Binding-site contacts:
Ligand atom C2 contacts residue GLY210 of chain 1.A at 4.0 Å.
Ligand atom C4' contacts residue GLN180 of chain 1.A at 4.1 Å.
Ligand atom C2' contacts residue CYS179 of chain 1.A at 4.3 Å (hydrophobic).
Ligand atom C1' contacts residue TRP199 of chain 1.A at 4.1 Å (hydrophobic).
Ligand atom C3' contacts residue GLY202 of chain 1.A at 4.0 Å.
Ligand atom C1' contacts residue SER178 of chain 1.A at 3.5 Å.
Ligand atom C1' contacts residue CYS179 of chain 1.A at 4.1 Å (hydrophobic).
Ligand atom C5' contacts residue VAL197 of chain 1.A at 4.1 Å (hydrophobic).
Ligand atom C1 contacts residue TRP199 of chain 1.A at 3.5 Å (hydrophobic).
Ligand atom C1 contacts residue PRO209 of chain 1.A at 4.0 Å (hydrophobic).
Ligand atom C2 contacts residue GLY202 of chain 1.A at 3.8 Å.
Ligand atom N contacts residue ASP177 of chain 1.A at 2.7 Å (salt-bridge).
Ligand atom N contacts residue GLY210 of chain 1.A at 4.0 Å.
Ligand atom N contacts residue GLY200 of chain 1.A at 3.7 Å.
Ligand atom C1 contacts residue SER178 of chain 1.A at 4.3 Å.
Ligand atom C1 contacts residue GLY210 of chain 1.A at 3.3 Å.
Ligand atom N contacts residue CYS203 of chain 1.A at 3.9 Å.
Ligand atom C2' contacts residue GLY200 of chain 1.A at 4.0 Å.
Ligand atom C6' contacts residue VAL197 of chain 1.A at 4.0 Å (hydrophobic).
Ligand atom C1 contacts residue GLY200 of chain 1.A at 3.4 Å.
Ligand atom C2' contacts residue GLY202 of chain 1.A at 3.1 Å.
Ligand atom N contacts residue LYS208 of chain 1.A at 3.5 Å (salt-bridge).
Ligand atom C5' contacts residue CYS179 of chain 1.A at 3.9 Å (hydrophobic).
Ligand atom C1 contacts residue ASP177 of chain 1.A at 3.3 Å.
Ligand atom C1' contacts residue GLY200 of chain 1.A at 4.2 Å.
Ligand atom N contacts residue SER201 of chain 1.A at 3.9 Å.
Ligand atom C6' contacts residue CYS179 of chain 1.A at 4.0 Å (hydrophobic).
Ligand atom C2' contacts residue SER178 of chain 1.A at 4.2 Å.
Ligand atom C1' contacts residue GLY202 of chain 1.A at 3.9 Å.
Ligand atom C2 contacts residue TRP199 of chain 1.A at 4.2 Å (hydrophobic).
Ligand atom C3' contacts residue GLN180 of chain 1.A at 4.3 Å.
Ligand atom C2 contacts residue ASP177 of chain 1.A at 3.4 Å.
Ligand atom C2 contacts residue SER178 of chain 1.A at 3.0 Å.
Ligand atom C6' contacts residue TRP199 of chain 1.A at 4.2 Å (hydrophobic).
Ligand atom N contacts residue GLY202 of chain 1.A at 2.7 Å (h-bond).
Ligand atom N contacts residue PRO209 of chain 1.A at 3.9 Å.
Ligand atom C6' contacts residue SER178 of chain 1.A at 3.5 Å.
Ligand atom C1 contacts residue GLY202 of chain 1.A at 3.5 Å.
Ligand atom C4' contacts residue CYS179 of chain 1.A at 4.1 Å (hydrophobic).
Ligand atom C2' contacts residue CYS203 of chain 1.A at 4.0 Å (hydrophobic).

Sequence of chain 1.A:
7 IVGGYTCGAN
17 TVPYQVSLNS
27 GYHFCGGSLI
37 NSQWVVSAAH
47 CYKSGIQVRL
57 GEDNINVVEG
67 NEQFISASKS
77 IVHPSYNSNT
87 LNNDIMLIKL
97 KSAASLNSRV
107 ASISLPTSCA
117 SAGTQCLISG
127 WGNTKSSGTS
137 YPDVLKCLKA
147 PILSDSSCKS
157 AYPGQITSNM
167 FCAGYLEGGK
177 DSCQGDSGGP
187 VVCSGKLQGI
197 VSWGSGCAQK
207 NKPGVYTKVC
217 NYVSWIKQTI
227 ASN

The protein below binds the small molecule below.
Small molecule (SMILES): [NH3+]CCc1ccccc1